Sequence of chain 1.A:
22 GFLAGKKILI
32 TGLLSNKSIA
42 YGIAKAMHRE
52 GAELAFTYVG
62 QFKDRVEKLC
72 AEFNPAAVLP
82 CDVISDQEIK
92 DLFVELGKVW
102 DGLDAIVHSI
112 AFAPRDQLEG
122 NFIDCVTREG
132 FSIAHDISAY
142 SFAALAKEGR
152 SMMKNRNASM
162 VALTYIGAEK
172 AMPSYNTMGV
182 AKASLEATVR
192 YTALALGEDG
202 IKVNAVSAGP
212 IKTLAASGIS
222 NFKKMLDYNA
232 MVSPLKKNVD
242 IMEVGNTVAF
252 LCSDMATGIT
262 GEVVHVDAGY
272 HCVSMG

Binding-site contacts:
Ligand atom C4 contacts residue ALA217 of chain 1.A at 4.0 Å (hydrophobic).
Ligand atom C5 contacts residue NAD1 of chain 1.C at 3.5 Å.
Ligand atom O17 contacts residue NAD1 of chain 1.C at 2.5 Å (h-bond).
Ligand atom O7 contacts residue ALA216 of chain 1.A at 3.8 Å.
Ligand atom C9 contacts residue ALA112 of chain 1.A at 3.9 Å (hydrophobic).
Ligand atom C2 contacts residue NAD1 of chain 1.C at 3.3 Å.
Ligand atom C10 contacts residue ALA216 of chain 1.A at 3.9 Å (hydrophobic).
Ligand atom C3 contacts residue ILE220 of chain 1.A at 4.1 Å (hydrophobic).
Ligand atom CL16 contacts residue ALA216 of chain 1.A at 3.5 Å.
Ligand atom C6 contacts residue TYR176 of chain 1.A at 3.3 Å (hydrophobic).
Ligand atom O17 contacts residue TYR176 of chain 1.A at 2.5 Å (h-bond).
Ligand atom CL14 contacts residue TYR166 of chain 1.A at 3.6 Å.
Ligand atom C8 contacts residue ALA216 of chain 1.A at 3.6 Å (hydrophobic).
Ligand atom CL14 contacts residue NAD1 of chain 1.C at 3.4 Å.
Ligand atom CL15 contacts residue ALA114 of chain 1.A at 3.3 Å.
Ligand atom O7 contacts residue NAD1 of chain 1.C at 3.1 Å (h-bond).
Ligand atom CL14 contacts residue PHE223 of chain 1.A at 3.7 Å.
Ligand atom C3 contacts residue NAD1 of chain 1.C at 3.2 Å.
Ligand atom C13 contacts residue ILE220 of chain 1.A at 3.9 Å (hydrophobic).
Ligand atom O17 contacts residue LYS183 of chain 1.A at 3.9 Å.
Ligand atom CL16 contacts residue NAD1 of chain 1.C at 3.6 Å.
Ligand atom CL16 contacts residue ALA112 of chain 1.A at 3.5 Å.
Ligand atom C10 contacts residue MET179 of chain 1.A at 4.0 Å (hydrophobic).
Ligand atom C12 contacts residue LEU119 of chain 1.A at 3.8 Å (hydrophobic).
Ligand atom C9 contacts residue ALA216 of chain 1.A at 3.4 Å (hydrophobic).
Ligand atom C8 contacts residue NAD1 of chain 1.C at 3.8 Å.
Ligand atom C12 contacts residue ILE220 of chain 1.A at 3.9 Å (hydrophobic).
Ligand atom C12 contacts residue MET179 of chain 1.A at 3.9 Å (hydrophobic).
Ligand atom C11 contacts residue MET179 of chain 1.A at 3.7 Å (hydrophobic).
Ligand atom C4 contacts residue NAD1 of chain 1.C at 3.4 Å.
Ligand atom C1 contacts residue TYR176 of chain 1.A at 3.4 Å (hydrophobic).
Ligand atom CL15 contacts residue LEU119 of chain 1.A at 3.5 Å.
Ligand atom C3 contacts residue PHE223 of chain 1.A at 3.9 Å (hydrophobic).
Ligand atom C1 contacts residue TYR166 of chain 1.A at 4.0 Å (hydrophobic).
Ligand atom CL14 contacts residue PRO211 of chain 1.A at 4.1 Å.
Ligand atom C10 contacts residue ALA112 of chain 1.A at 3.4 Å (hydrophobic).
Ligand atom C6 contacts residue NAD1 of chain 1.C at 3.4 Å.
Ligand atom C1 contacts residue NAD1 of chain 1.C at 3.7 Å.
Ligand atom C3 contacts residue ALA217 of chain 1.A at 4.1 Å (hydrophobic).
Ligand atom C9 contacts residue NAD1 of chain 1.C at 4.1 Å.

The protein below binds the small molecule below.
Small molecule (SMILES): Oc1cc(Cl)ccc1Oc1ccc(Cl)cc1Cl